Sequence of chain 1.A:
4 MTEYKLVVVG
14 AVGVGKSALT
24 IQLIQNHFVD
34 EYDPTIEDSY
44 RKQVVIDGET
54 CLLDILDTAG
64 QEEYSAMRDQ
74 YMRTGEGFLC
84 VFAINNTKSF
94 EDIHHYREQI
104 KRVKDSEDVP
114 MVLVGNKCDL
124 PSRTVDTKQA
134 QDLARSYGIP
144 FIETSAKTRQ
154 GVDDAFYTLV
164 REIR

A small-molecule ligand and the protein it binds are described below.
Small molecule (SMILES): Nc1nc2c(ncn2[C@@H]2O[C@H](CO[P](=O)(O)O[P](=O)(O)OP(O)(O)=S)[C@@H](O)[C@H]2O)c(=O)[nH]1

Binding-site contacts:
Ligand atom N1 contacts residue ASP122 of chain 1.A at 2.7 Å (salt-bridge).
Ligand atom C2 contacts residue ASP122 of chain 1.A at 3.6 Å.
Ligand atom C8 contacts residue ALA21 of chain 1.A at 3.6 Å (hydrophobic).
Ligand atom O2' contacts residue VAL32 of chain 1.A at 2.8 Å (h-bond).
Ligand atom O1A contacts residue ALA21 of chain 1.A at 2.8 Å (h-bond).
Ligand atom O2B contacts residue MG1 of chain 1.C at 2.0 Å.
Ligand atom O3A contacts residue GLY18 of chain 1.A at 3.2 Å (h-bond).
Ligand atom N2 contacts residue LEU123 of chain 1.A at 3.6 Å.
Ligand atom N7 contacts residue ASN119 of chain 1.A at 3.1 Å (h-bond).
Ligand atom C2' contacts residue VAL32 of chain 1.A at 3.6 Å (hydrophobic).
Ligand atom O6 contacts residue SER148 of chain 1.A at 3.5 Å.
Ligand atom O1B contacts residue LYS19 of chain 1.A at 2.9 Å (salt-bridge).
Ligand atom O6 contacts residue ASN119 of chain 1.A at 3.3 Å (h-bond).
Ligand atom N7 contacts residue ALA149 of chain 1.A at 3.6 Å.
Ligand atom O6 contacts residue LYS150 of chain 1.A at 3.5 Å (salt-bridge).
Ligand atom O1A contacts residue SER20 of chain 1.A at 3.4 Å (h-bond).
Ligand atom O2' contacts residue PHE31 of chain 1.A at 3.3 Å.
Ligand atom O3' contacts residue ASP33 of chain 1.A at 2.8 Å (salt-bridge).
Ligand atom O6 contacts residue LYS120 of chain 1.A at 3.3 Å.
Ligand atom O3G contacts residue GLY63 of chain 1.A at 2.8 Å (h-bond).
Ligand atom O1B contacts residue VAL17 of chain 1.A at 3.1 Å (h-bond).
Ligand atom C6 contacts residue ASP122 of chain 1.A at 3.5 Å.
Ligand atom O1B contacts residue GLY16 of chain 1.A at 3.6 Å.
Ligand atom O3A contacts residue GLY16 of chain 1.A at 3.4 Å.
Ligand atom O2G contacts residue THR38 of chain 1.A at 2.6 Å (h-bond).
Ligand atom O3G contacts residue LYS19 of chain 1.A at 2.6 Å (salt-bridge).
Ligand atom C6 contacts residue LYS120 of chain 1.A at 3.5 Å.
Ligand atom PG contacts residue MG1 of chain 1.C at 3.2 Å.
Ligand atom O4' contacts residue LYS120 of chain 1.A at 3.2 Å (salt-bridge).
Ligand atom O6 contacts residue ASP122 of chain 1.A at 3.4 Å (salt-bridge).
Ligand atom O2G contacts residue MG1 of chain 1.C at 2.0 Å.
Ligand atom O1B contacts residue GLY18 of chain 1.A at 3.0 Å (h-bond).
Ligand atom O2' contacts residue ASP33 of chain 1.A at 3.3 Å (salt-bridge).
Ligand atom O6 contacts residue ALA149 of chain 1.A at 3.0 Å (h-bond).
Ligand atom O3B contacts residue MG1 of chain 1.C at 3.5 Å.
Ligand atom O3B contacts residue GLY16 of chain 1.A at 2.9 Å (h-bond).
Ligand atom O2B contacts residue SER20 of chain 1.A at 3.0 Å (h-bond).
Ligand atom PB contacts residue MG1 of chain 1.C at 3.3 Å.
Ligand atom N2 contacts residue ASP122 of chain 1.A at 2.9 Å (salt-bridge).
Ligand atom O1A contacts residue GLY18 of chain 1.A at 3.2 Å.